Binding-site contacts:
Ligand atom O4B contacts residue VAL192 of chain 2.B at 3.5 Å.
Ligand atom O2B contacts residue LYS144 of chain 2.B at 2.8 Å (salt-bridge).
Ligand atom O4' contacts residue TYR152 of chain 2.B at 3.3 Å (h-bond).
Ligand atom O6' contacts residue ASN184 of chain 2.B at 2.8 Å (h-bond).
Ligand atom C6' contacts residue ASP143 of chain 2.B at 3.2 Å.
Ligand atom O7' contacts residue LYS102 of chain 2.B at 3.1 Å.
Ligand atom C5 contacts residue ARG269 of chain 2.B at 3.4 Å.
Ligand atom C8' contacts residue GLY190 of chain 2.B at 3.4 Å.
Ligand atom C2B contacts residue ARG269 of chain 2.B at 3.5 Å.
Ligand atom O6' contacts residue LYS144 of chain 2.B at 2.6 Å (salt-bridge).
Ligand atom O2' contacts residue GLU272 of chain 2.B at 2.9 Å (salt-bridge).
Ligand atom C4B contacts residue MET250 of chain 2.B at 3.5 Å (hydrophobic).
Ligand atom O1' contacts residue LYS144 of chain 2.B at 3.2 Å.
Ligand atom O4' contacts residue THR142 of chain 2.B at 2.9 Å (h-bond).
Ligand atom O2' contacts residue MET214 of chain 2.B at 3.0 Å.
Ligand atom O2' contacts residue THR210 of chain 2.B at 2.5 Å (h-bond).
Ligand atom O3' contacts residue LYS102 of chain 2.B at 3.0 Å.
Ligand atom C4 contacts residue PRO208 of chain 2.B at 3.5 Å (hydrophobic).
Ligand atom O4' contacts residue LYS144 of chain 2.B at 3.4 Å.
Ligand atom C2 contacts residue PRO208 of chain 2.B at 3.4 Å (hydrophobic).
Ligand atom O2A contacts residue VAL192 of chain 2.B at 2.8 Å (h-bond).
Ligand atom O3B contacts residue MET214 of chain 2.B at 2.8 Å.
Ligand atom O1B contacts residue ARG269 of chain 2.B at 3.0 Å (salt-bridge).
Ligand atom O3A contacts residue ASN184 of chain 2.B at 3.3 Å (h-bond).
Ligand atom O4B contacts residue MET250 of chain 2.B at 3.1 Å (h-bond).
Ligand atom O4 contacts residue PRO208 of chain 2.B at 3.5 Å.
Ligand atom C3B contacts residue GLU272 of chain 2.B at 3.4 Å.
Ligand atom O2 contacts residue PRO208 of chain 2.B at 3.3 Å (h-bond).
Ligand atom O1A contacts residue ARG269 of chain 2.B at 3.2 Å (salt-bridge).
Ligand atom N3 contacts residue PRO208 of chain 2.B at 2.6 Å (h-bond).
Ligand atom O5' contacts residue ASN184 of chain 2.B at 3.5 Å (h-bond).
Ligand atom C6' contacts residue ASN184 of chain 2.B at 3.3 Å.
Ligand atom C2B contacts residue GLU272 of chain 2.B at 3.0 Å.
Ligand atom C5' contacts residue LYS144 of chain 2.B at 3.2 Å.
Ligand atom C6' contacts residue LYS144 of chain 2.B at 3.5 Å.
Ligand atom O6' contacts residue ASP143 of chain 2.B at 2.7 Å (salt-bridge).
Ligand atom O2B contacts residue ASN184 of chain 2.B at 3.3 Å (h-bond).
Ligand atom O2B contacts residue ARG216 of chain 2.B at 3.2 Å (salt-bridge).
Ligand atom C6 contacts residue ARG269 of chain 2.B at 3.0 Å.
Ligand atom O3B contacts residue ARG216 of chain 2.B at 3.5 Å.

This protein binds this small molecule.
Small molecule (SMILES): CC(=O)N[C@H]1[C@@H](O[P](=O)(O)O[P](=O)(O)OC[C@H]2O[C@@H](n3ccc(=O)[nH]c3=O)[C@H](O)[C@@H]2O)O[C@H](CO)[C@@H](O)[C@@H]1O

Sequence of chain 2.B:
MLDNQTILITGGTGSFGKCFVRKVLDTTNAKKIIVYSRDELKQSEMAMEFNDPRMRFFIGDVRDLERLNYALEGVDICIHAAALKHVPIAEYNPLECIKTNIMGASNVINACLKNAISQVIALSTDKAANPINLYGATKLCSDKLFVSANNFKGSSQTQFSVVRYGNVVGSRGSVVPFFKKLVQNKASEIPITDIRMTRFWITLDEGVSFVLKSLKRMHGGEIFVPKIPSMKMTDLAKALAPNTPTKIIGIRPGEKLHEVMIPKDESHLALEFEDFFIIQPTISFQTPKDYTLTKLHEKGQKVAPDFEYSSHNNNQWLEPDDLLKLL